Binding-site contacts:
Ligand atom C5 contacts residue ASN163 of chain 1.A at 3.7 Å.
Ligand atom C8 contacts residue ASN163 of chain 1.A at 4.4 Å.
Ligand atom O5 contacts residue ASN163 of chain 1.A at 2.5 Å (h-bond).
Ligand atom C7 contacts residue ASN163 of chain 1.A at 3.4 Å.
Ligand atom C3 contacts residue ASN163 of chain 1.A at 3.8 Å.
Ligand atom C4 contacts residue ASN163 of chain 1.A at 4.3 Å.
Ligand atom O5 contacts residue SER159 of chain 1.A at 3.9 Å.
Ligand atom C2 contacts residue ASN163 of chain 1.A at 2.5 Å.
Ligand atom O7 contacts residue ASN163 of chain 1.A at 2.9 Å (h-bond).
Ligand atom N2 contacts residue ASN163 of chain 1.A at 2.9 Å (h-bond).
Ligand atom C1 contacts residue ASN163 of chain 1.A at 1.4 Å.

This protein binds this small molecule.
Small molecule (SMILES): CC(=O)N[C@@H]1[C@@H](O)[C@H](O)[C@@H](CO)O[C@H]1O

Sequence of chain 1.A:
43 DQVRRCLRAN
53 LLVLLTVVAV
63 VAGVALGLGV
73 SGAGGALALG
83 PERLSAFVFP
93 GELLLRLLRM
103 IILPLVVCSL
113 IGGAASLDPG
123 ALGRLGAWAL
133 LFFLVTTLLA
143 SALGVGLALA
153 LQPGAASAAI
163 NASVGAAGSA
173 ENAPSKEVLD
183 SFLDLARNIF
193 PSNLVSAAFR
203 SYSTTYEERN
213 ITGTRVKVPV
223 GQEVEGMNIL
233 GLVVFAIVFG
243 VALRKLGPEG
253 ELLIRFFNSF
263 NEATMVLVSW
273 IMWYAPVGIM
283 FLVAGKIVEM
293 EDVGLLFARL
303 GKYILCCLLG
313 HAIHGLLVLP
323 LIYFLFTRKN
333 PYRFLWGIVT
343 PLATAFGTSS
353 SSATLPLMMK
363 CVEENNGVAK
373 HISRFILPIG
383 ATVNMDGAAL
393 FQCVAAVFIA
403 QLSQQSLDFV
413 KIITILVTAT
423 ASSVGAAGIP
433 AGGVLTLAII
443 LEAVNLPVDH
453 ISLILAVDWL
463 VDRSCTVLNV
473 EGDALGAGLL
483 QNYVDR